Binding-site contacts:
Ligand atom CB contacts residue TRP167 of chain 1.A at 3.6 Å (hydrophobic).
Ligand atom CA contacts residue GLU63 of chain 1.A at 3.5 Å.
Ligand atom CG2 contacts residue TYR99 of chain 1.A at 3.5 Å (hydrophobic).
Ligand atom N contacts residue ASN66 of chain 1.A at 3.7 Å.
Ligand atom C contacts residue TYR159 of chain 1.A at 3.6 Å (hydrophobic).
Ligand atom CA contacts residue TYR99 of chain 1.A at 3.4 Å (hydrophobic).
Ligand atom OG1 contacts residue ASN66 of chain 1.A at 3.0 Å (h-bond).
Ligand atom C contacts residue TYR7 of chain 1.A at 3.4 Å (hydrophobic).
Ligand atom O contacts residue ASN66 of chain 1.A at 3.5 Å (h-bond).
Ligand atom O contacts residue ARG163 of chain 1.A at 3.1 Å (salt-bridge).
Ligand atom N contacts residue TYR159 of chain 1.A at 3.5 Å.
Ligand atom OG1 contacts residue ARG163 of chain 1.A at 3.5 Å (salt-bridge).
Ligand atom CG1 contacts residue TYR159 of chain 1.A at 3.5 Å (hydrophobic).
Ligand atom CD1 contacts residue TYR159 of chain 1.A at 3.6 Å (hydrophobic).
Ligand atom N contacts residue TYR7 of chain 1.A at 2.9 Å (h-bond).
Ligand atom CA contacts residue TYR7 of chain 1.A at 3.2 Å (hydrophobic).
Ligand atom CB contacts residue TYR171 of chain 1.A at 3.7 Å (hydrophobic).
Ligand atom OG1 contacts residue GLN62 of chain 1.A at 3.1 Å.
Ligand atom CA contacts residue TYR159 of chain 1.A at 3.5 Å (hydrophobic).
Ligand atom N contacts residue TYR99 of chain 1.A at 3.1 Å (h-bond).
Ligand atom CB contacts residue GLU63 of chain 1.A at 3.7 Å.
Ligand atom O contacts residue ASN66 of chain 1.A at 3.5 Å (h-bond).
Ligand atom CG2 contacts residue TYR99 of chain 1.A at 3.5 Å (hydrophobic).
Ligand atom CB contacts residue GLU63 of chain 1.A at 3.4 Å.
Ligand atom N contacts residue TYR7 of chain 1.A at 3.5 Å (h-bond).
Ligand atom CB contacts residue ARG163 of chain 1.A at 3.4 Å.
Ligand atom CA contacts residue TYR171 of chain 1.A at 3.4 Å (hydrophobic).
Ligand atom CG2 contacts residue TYR7 of chain 1.A at 3.3 Å (hydrophobic).
Ligand atom CG2 contacts residue TYR9 of chain 1.A at 3.5 Å (hydrophobic).
Ligand atom O contacts residue TYR159 of chain 1.A at 3.7 Å.
Ligand atom OG1 contacts residue GLU63 of chain 1.A at 2.7 Å (salt-bridge).
Ligand atom N contacts residue TYR171 of chain 1.A at 2.6 Å (h-bond).
Ligand atom N contacts residue GLU63 of chain 1.A at 2.9 Å (salt-bridge).
Ligand atom CA contacts residue GLU63 of chain 1.A at 3.7 Å.
Ligand atom C contacts residue GLU63 of chain 1.A at 3.7 Å.
Ligand atom CG2 contacts residue GLU63 of chain 1.A at 3.4 Å.
Ligand atom CG2 contacts residue ARG163 of chain 1.A at 3.6 Å.
Ligand atom CB contacts residue TYR99 of chain 1.A at 3.4 Å (hydrophobic).
Ligand atom O contacts residue TYR159 of chain 1.A at 2.6 Å (h-bond).
Ligand atom O contacts residue TYR7 of chain 1.A at 3.7 Å.

A small-molecule ligand and the protein it binds are described below.
Small molecule (SMILES): CC[C@H](C)[C@H](NC(=O)[C@@H](NC(=O)[C@H](C)N)[C@@H](C)O)C(=O)NCC(=O)N[C@H](C=O)[C@@H](C)O

Sequence of chain 1.A:
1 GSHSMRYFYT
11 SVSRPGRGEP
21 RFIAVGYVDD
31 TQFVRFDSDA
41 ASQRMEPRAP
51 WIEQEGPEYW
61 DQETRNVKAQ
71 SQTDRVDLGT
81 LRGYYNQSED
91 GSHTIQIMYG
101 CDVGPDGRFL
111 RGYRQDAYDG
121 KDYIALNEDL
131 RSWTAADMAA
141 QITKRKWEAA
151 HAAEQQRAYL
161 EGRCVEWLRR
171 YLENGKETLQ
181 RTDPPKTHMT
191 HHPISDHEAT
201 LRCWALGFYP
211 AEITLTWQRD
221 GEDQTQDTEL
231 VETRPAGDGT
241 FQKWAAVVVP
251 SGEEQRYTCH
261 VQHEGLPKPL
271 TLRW